Binding-site contacts:
Ligand atom O14 contacts residue GLN280 of chain 1.B at 3.2 Å (h-bond).
Ligand atom C21 contacts residue MET267 of chain 1.B at 3.9 Å (hydrophobic).
Ligand atom C11 contacts residue PHE250 of chain 1.B at 4.0 Å (hydrophobic).
Ligand atom N3 contacts residue VAL232 of chain 1.B at 4.0 Å.
Ligand atom C18 contacts residue PHE283 of chain 1.B at 3.8 Å (hydrophobic).
Ligand atom O19 contacts residue PHE283 of chain 1.B at 3.9 Å.
Ligand atom C24 contacts residue VAL232 of chain 1.B at 3.5 Å (hydrophobic).
Ligand atom C30 contacts residue ALA190 of chain 1.B at 3.8 Å (hydrophobic).
Ligand atom O15 contacts residue PHE250 of chain 1.B at 4.0 Å.
Ligand atom C22 contacts residue LEU229 of chain 1.B at 3.4 Å (hydrophobic).
Ligand atom O15 contacts residue MET268 of chain 1.B at 3.9 Å.
Ligand atom N3 contacts residue ILE246 of chain 1.B at 3.2 Å.
Ligand atom C13 contacts residue LEU229 of chain 1.B at 3.6 Å (hydrophobic).
Ligand atom C23 contacts residue MET267 of chain 1.B at 3.4 Å (hydrophobic).
Ligand atom C9 contacts residue LEU189 of chain 1.B at 3.8 Å (hydrophobic).
Ligand atom C11 contacts residue PHE283 of chain 1.B at 3.5 Å (hydrophobic).
Ligand atom C7 contacts residue PHE283 of chain 1.B at 3.9 Å (hydrophobic).
Ligand atom C31 contacts residue ALA190 of chain 1.B at 3.5 Å (hydrophobic).
Ligand atom C23 contacts residue PHE283 of chain 1.B at 3.8 Å (hydrophobic).
Ligand atom C1 contacts residue GLN280 of chain 1.B at 4.1 Å.
Ligand atom C7 contacts residue ILE246 of chain 1.B at 4.0 Å (hydrophobic).
Ligand atom C24 contacts residue ILE246 of chain 1.B at 3.0 Å (hydrophobic).
Ligand atom C29 contacts residue PHE193 of chain 1.B at 3.8 Å (hydrophobic).
Ligand atom C24 contacts residue SER231 of chain 1.B at 3.8 Å.
Ligand atom C1 contacts residue PHE283 of chain 1.B at 4.0 Å (hydrophobic).
Ligand atom O14 contacts residue VAL232 of chain 1.B at 4.1 Å.
Ligand atom O14 contacts residue ILE246 of chain 1.B at 3.8 Å.
Ligand atom N3 contacts residue PHE283 of chain 1.B at 4.1 Å.
Ligand atom N2 contacts residue PHE283 of chain 1.B at 3.7 Å.
Ligand atom C23 contacts residue GLN280 of chain 1.B at 3.1 Å.
Ligand atom C10 contacts residue LEU189 of chain 1.B at 3.9 Å (hydrophobic).
Ligand atom C8 contacts residue LEU189 of chain 1.B at 4.0 Å (hydrophobic).
Ligand atom O16 contacts residue MET268 of chain 1.B at 4.0 Å.
Ligand atom C5 contacts residue PHE283 of chain 1.B at 3.5 Å (hydrophobic).
Ligand atom N2 contacts residue GLN280 of chain 1.B at 4.0 Å.
Ligand atom C1 contacts residue ILE246 of chain 1.B at 3.6 Å (hydrophobic).
Ligand atom C21 contacts residue MET268 of chain 1.B at 3.6 Å (hydrophobic).
Ligand atom C28 contacts residue PHE193 of chain 1.B at 3.9 Å (hydrophobic).
Ligand atom O15 contacts residue SER125 of chain 1.B at 4.1 Å.
Ligand atom S4 contacts residue MET268 of chain 1.B at 4.1 Å.

This protein binds this small molecule.
Small molecule (SMILES): Cn1c(=O)n(C)c2cc(NC(=O)CN(c3cccc4ccccc34)S(C)(=O)=O)ccc21

Sequence of chain 1.B:
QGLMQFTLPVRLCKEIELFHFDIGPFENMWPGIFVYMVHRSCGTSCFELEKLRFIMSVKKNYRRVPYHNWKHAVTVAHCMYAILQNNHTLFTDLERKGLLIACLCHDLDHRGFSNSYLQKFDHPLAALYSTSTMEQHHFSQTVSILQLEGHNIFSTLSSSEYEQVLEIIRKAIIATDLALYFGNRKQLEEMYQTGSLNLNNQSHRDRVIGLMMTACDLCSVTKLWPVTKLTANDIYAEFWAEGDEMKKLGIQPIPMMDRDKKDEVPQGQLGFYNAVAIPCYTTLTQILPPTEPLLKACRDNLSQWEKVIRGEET